Sequence of chain 1.B:
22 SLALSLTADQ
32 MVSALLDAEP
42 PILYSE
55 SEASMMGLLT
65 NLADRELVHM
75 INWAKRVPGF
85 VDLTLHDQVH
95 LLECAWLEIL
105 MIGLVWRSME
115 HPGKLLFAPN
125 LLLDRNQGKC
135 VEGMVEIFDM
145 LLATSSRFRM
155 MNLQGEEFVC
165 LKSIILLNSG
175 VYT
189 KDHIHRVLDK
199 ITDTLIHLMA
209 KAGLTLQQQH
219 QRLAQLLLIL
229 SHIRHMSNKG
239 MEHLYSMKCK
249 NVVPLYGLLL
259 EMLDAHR

The protein below binds the small molecule below.
Small molecule (SMILES): CC[C@H](C)[C@H](N)C(=O)N[C@@H](CC(C)C)C(=O)N[C@@H](Cc1cnc[nH]1)C(=O)N[C@@H](CCCN=C(N)N)C(=O)N[C@@H](CC(C)C)C(=O)N[C@@H](CC(C)C)C(=O)N[C@H](C=O)CCC(N)=O

Binding-site contacts:
Ligand atom CA contacts residue GLU259 of chain 1.B at 3.8 Å.
Ligand atom CG contacts residue ILE75 of chain 1.B at 4.2 Å (hydrophobic).
Ligand atom C contacts residue ILE75 of chain 1.B at 4.1 Å (hydrophobic).
Ligand atom CG contacts residue VAL93 of chain 1.B at 4.2 Å (hydrophobic).
Ligand atom CD2 contacts residue VAL93 of chain 1.B at 4.0 Å (hydrophobic).
Ligand atom O contacts residue LYS79 of chain 1.B at 3.1 Å (salt-bridge).
Ligand atom CD2 contacts residue LYS79 of chain 1.B at 4.1 Å.
Ligand atom CD2 contacts residue VAL93 of chain 1.B at 3.8 Å (hydrophobic).
Ligand atom N contacts residue GLU259 of chain 1.B at 2.9 Å (salt-bridge).
Ligand atom O contacts residue ILE75 of chain 1.B at 3.8 Å.
Ligand atom C contacts residue LYS79 of chain 1.B at 4.0 Å.
Ligand atom CB contacts residue GLU259 of chain 1.B at 3.5 Å.
Ligand atom CD1 contacts residue ILE75 of chain 1.B at 3.6 Å (hydrophobic).
Ligand atom CA contacts residue VAL93 of chain 1.B at 4.3 Å (hydrophobic).
Ligand atom ND1 contacts residue LEU89 of chain 1.B at 3.9 Å.
Ligand atom CD2 contacts residue GLU97 of chain 1.B at 3.7 Å.
Ligand atom NE2 contacts residue VAL93 of chain 1.B at 4.0 Å.
Ligand atom N contacts residue LEU256 of chain 1.B at 4.3 Å.
Ligand atom CD2 contacts residue GLN92 of chain 1.B at 3.7 Å.
Ligand atom CD1 contacts residue LEU96 of chain 1.B at 4.2 Å (hydrophobic).
Ligand atom CD1 contacts residue VAL93 of chain 1.B at 3.6 Å (hydrophobic).
Ligand atom CD2 contacts residue LEU96 of chain 1.B at 4.0 Å (hydrophobic).
Ligand atom CD2 contacts residue ILE75 of chain 1.B at 3.9 Å (hydrophobic).
Ligand atom CG1 contacts residue GLU259 of chain 1.B at 3.5 Å.
Ligand atom CD2 contacts residue MET260 of chain 1.B at 3.9 Å (hydrophobic).
Ligand atom CD2 contacts residue PHE84 of chain 1.B at 4.2 Å (hydrophobic).
Ligand atom CD1 contacts residue GLN92 of chain 1.B at 4.2 Å.
Ligand atom CG2 contacts residue LEU256 of chain 1.B at 4.1 Å (hydrophobic).
Ligand atom O contacts residue LEU89 of chain 1.B at 4.3 Å.
Ligand atom CD1 contacts residue LEU256 of chain 1.B at 4.2 Å (hydrophobic).
Ligand atom ND1 contacts residue VAL93 of chain 1.B at 4.3 Å.
Ligand atom CB contacts residue LEU89 of chain 1.B at 3.9 Å (hydrophobic).
Ligand atom O contacts residue LEU89 of chain 1.B at 4.0 Å.
Ligand atom C contacts residue LEU89 of chain 1.B at 3.9 Å (hydrophobic).
Ligand atom CD1 contacts residue LEU256 of chain 1.B at 3.6 Å (hydrophobic).
Ligand atom CE1 contacts residue VAL93 of chain 1.B at 4.2 Å (hydrophobic).
Ligand atom CG contacts residue VAL93 of chain 1.B at 4.2 Å (hydrophobic).
Ligand atom CD1 contacts residue GLU259 of chain 1.B at 3.8 Å.
Ligand atom CD1 contacts residue GLY255 of chain 1.B at 3.4 Å.
Ligand atom CB contacts residue ILE75 of chain 1.B at 3.7 Å (hydrophobic).